A small-molecule ligand and the protein it binds are described below.
Small molecule (SMILES): CC(=O)/C=C/C1=C(C)CCCC1(C)C

Sequence of chain 1.A:
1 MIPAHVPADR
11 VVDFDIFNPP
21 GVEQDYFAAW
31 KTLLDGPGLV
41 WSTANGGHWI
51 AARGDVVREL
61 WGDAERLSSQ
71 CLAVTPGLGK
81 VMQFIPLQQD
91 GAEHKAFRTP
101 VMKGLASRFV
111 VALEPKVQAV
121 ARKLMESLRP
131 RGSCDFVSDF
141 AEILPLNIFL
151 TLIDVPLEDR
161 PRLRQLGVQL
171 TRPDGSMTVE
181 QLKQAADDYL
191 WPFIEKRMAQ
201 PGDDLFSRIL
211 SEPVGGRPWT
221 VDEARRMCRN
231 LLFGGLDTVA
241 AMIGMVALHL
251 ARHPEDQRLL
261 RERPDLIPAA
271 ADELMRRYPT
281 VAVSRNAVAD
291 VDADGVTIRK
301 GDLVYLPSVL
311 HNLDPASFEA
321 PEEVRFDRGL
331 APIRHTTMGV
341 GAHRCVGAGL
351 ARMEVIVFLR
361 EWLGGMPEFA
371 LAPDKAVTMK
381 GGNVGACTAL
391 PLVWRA

Binding-site contacts:
Ligand atom C3 contacts residue VAL281 of chain 1.A at 4.4 Å (hydrophobic).
Ligand atom C5 contacts residue ASP237 of chain 1.A at 3.8 Å.
Ligand atom C16 contacts residue LEU72 of chain 1.A at 4.2 Å (hydrophobic).
Ligand atom C4 contacts residue ASP237 of chain 1.A at 4.0 Å.
Ligand atom C18 contacts residue ASP237 of chain 1.A at 3.8 Å.
Ligand atom C18 contacts residue PHE233 of chain 1.A at 3.8 Å (hydrophobic).
Ligand atom C2 contacts residue LEU87 of chain 1.A at 4.3 Å (hydrophobic).
Ligand atom C6 contacts residue ASP237 of chain 1.A at 4.3 Å.
Ligand atom C19 contacts residue LEU78 of chain 1.A at 3.3 Å (hydrophobic).
Ligand atom C4 contacts residue GLY234 of chain 1.A at 4.5 Å.
Ligand atom C18 contacts residue GLY234 of chain 1.A at 3.7 Å.
Ligand atom O1 contacts residue PHE84 of chain 1.A at 4.4 Å.
Ligand atom C2 contacts residue VAL283 of chain 1.A at 4.4 Å (hydrophobic).
Ligand atom C17 contacts residue VAL384 of chain 1.A at 3.5 Å (hydrophobic).
Ligand atom C4 contacts residue THR238 of chain 1.A at 4.2 Å.
Ligand atom C8 contacts residue PHE84 of chain 1.A at 4.5 Å (hydrophobic).
Ligand atom C16 contacts residue ASN383 of chain 1.A at 4.2 Å.
Ligand atom C9 contacts residue PHE84 of chain 1.A at 4.4 Å (hydrophobic).
Ligand atom C17 contacts residue ASN383 of chain 1.A at 3.9 Å.
Ligand atom C7 contacts residue PHE84 of chain 1.A at 4.1 Å (hydrophobic).
Ligand atom C17 contacts residue VAL281 of chain 1.A at 4.5 Å (hydrophobic).